Binding-site contacts:
Ligand atom O6 contacts residue LYS129 of chain 9.C at 3.6 Å.
Ligand atom C3 contacts residue ASP125 of chain 9.C at 4.1 Å.
Ligand atom O6 contacts residue GLY128 of chain 9.C at 3.8 Å.
Ligand atom C4 contacts residue GLY128 of chain 9.C at 4.0 Å.
Ligand atom C3 contacts residue LYS129 of chain 9.C at 4.0 Å.
Ligand atom C1 contacts residue GLU146 of chain 9.B at 3.5 Å.
Ligand atom C1 contacts residue BU31 of chain 9.Z at 3.1 Å.
Ligand atom C4 contacts residue BU31 of chain 9.Z at 4.4 Å.

Sequence of chain 9.B:
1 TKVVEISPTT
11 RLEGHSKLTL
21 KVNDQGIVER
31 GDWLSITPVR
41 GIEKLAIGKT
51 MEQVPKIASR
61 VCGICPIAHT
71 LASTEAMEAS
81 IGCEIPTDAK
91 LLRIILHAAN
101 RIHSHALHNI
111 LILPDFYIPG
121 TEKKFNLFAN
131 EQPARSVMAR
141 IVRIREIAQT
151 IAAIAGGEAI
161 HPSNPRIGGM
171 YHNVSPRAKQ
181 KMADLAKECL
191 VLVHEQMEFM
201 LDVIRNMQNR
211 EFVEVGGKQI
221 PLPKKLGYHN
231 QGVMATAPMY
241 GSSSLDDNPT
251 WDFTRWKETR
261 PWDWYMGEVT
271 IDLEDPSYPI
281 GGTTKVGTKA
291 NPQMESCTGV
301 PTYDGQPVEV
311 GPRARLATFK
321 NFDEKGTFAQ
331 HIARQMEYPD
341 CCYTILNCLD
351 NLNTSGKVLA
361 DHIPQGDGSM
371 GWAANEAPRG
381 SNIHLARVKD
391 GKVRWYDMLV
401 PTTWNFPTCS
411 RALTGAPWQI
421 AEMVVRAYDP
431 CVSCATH

Sequence of chain 9.C:
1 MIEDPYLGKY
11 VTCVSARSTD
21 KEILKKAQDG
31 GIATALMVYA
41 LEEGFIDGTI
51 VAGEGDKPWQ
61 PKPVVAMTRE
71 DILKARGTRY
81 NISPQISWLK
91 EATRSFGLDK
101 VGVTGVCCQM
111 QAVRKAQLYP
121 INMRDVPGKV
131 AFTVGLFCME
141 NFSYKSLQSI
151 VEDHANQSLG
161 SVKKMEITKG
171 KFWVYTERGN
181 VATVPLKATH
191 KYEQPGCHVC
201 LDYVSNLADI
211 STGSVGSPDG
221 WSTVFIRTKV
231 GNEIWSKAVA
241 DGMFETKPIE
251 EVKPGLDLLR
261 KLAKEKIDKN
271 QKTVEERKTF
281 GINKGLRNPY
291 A

This protein binds this small molecule.
Small molecule (SMILES): C[C@@H](O)[C@@H](C)O